Binding-site contacts:
Ligand atom C8 contacts residue PHE34 of chain 1.B at 3.7 Å (hydrophobic).
Ligand atom C1 contacts residue GLN69 of chain 1.A at 4.0 Å.
Ligand atom C7 contacts residue CYS33 of chain 1.B at 4.4 Å (hydrophobic).
Ligand atom N2 contacts residue ASN114 of chain 1.B at 3.0 Å (h-bond).
Ligand atom O7 contacts residue LYS32 of chain 1.B at 3.5 Å (salt-bridge).
Ligand atom O5 contacts residue ASN114 of chain 1.B at 2.2 Å (h-bond).
Ligand atom N2 contacts residue GLN69 of chain 1.A at 4.0 Å.
Ligand atom C7 contacts residue TYR112 of chain 1.B at 3.5 Å (hydrophobic).
Ligand atom O5 contacts residue GLN69 of chain 1.A at 4.2 Å.
Ligand atom C8 contacts residue CYS33 of chain 1.B at 3.6 Å (hydrophobic).
Ligand atom C7 contacts residue GLN69 of chain 1.A at 4.2 Å.
Ligand atom C8 contacts residue TYR112 of chain 1.B at 3.5 Å (hydrophobic).
Ligand atom C2 contacts residue ASN114 of chain 1.B at 2.5 Å.
Ligand atom O7 contacts residue TYR112 of chain 1.B at 3.4 Å (h-bond).
Ligand atom C4 contacts residue ASN114 of chain 1.B at 4.2 Å.
Ligand atom C7 contacts residue ASN114 of chain 1.B at 4.1 Å.
Ligand atom C1 contacts residue ASN114 of chain 1.B at 1.4 Å.
Ligand atom N2 contacts residue THR121 of chain 1.B at 3.9 Å.
Ligand atom N2 contacts residue TYR112 of chain 1.B at 4.3 Å.
Ligand atom C7 contacts residue LYS32 of chain 1.B at 4.4 Å.
Ligand atom C3 contacts residue ASN114 of chain 1.B at 3.8 Å.
Ligand atom C8 contacts residue LYS32 of chain 1.B at 4.5 Å.
Ligand atom C8 contacts residue THR121 of chain 1.B at 4.1 Å.
Ligand atom C2 contacts residue GLN69 of chain 1.A at 3.9 Å.
Ligand atom O7 contacts residue GLN69 of chain 1.A at 4.2 Å.
Ligand atom C1 contacts residue THR121 of chain 1.B at 4.5 Å.
Ligand atom C5 contacts residue ASN114 of chain 1.B at 3.6 Å.

This protein binds this small molecule.
Small molecule (SMILES): CC(=O)N[C@H]1[C@H](O[C@H]2[C@H](O)[C@@H](NC(C)=O)CO[C@@H]2CO)O[C@H](CO)[C@@H](O)[C@@H]1O

Sequence of chain 1.B:
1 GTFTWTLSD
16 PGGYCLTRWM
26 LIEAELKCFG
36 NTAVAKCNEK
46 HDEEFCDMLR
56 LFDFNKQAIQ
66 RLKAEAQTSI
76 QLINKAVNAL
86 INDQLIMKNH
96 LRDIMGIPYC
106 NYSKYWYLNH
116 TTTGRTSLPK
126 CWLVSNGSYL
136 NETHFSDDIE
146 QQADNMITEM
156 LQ

Sequence of chain 1.A:
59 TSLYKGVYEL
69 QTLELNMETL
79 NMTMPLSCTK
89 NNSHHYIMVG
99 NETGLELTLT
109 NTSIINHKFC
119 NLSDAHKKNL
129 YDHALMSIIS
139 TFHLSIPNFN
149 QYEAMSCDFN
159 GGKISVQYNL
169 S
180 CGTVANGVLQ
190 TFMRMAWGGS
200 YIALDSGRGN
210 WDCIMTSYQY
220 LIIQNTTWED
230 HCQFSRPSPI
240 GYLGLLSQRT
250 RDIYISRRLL